Sequence of chain 1.A:
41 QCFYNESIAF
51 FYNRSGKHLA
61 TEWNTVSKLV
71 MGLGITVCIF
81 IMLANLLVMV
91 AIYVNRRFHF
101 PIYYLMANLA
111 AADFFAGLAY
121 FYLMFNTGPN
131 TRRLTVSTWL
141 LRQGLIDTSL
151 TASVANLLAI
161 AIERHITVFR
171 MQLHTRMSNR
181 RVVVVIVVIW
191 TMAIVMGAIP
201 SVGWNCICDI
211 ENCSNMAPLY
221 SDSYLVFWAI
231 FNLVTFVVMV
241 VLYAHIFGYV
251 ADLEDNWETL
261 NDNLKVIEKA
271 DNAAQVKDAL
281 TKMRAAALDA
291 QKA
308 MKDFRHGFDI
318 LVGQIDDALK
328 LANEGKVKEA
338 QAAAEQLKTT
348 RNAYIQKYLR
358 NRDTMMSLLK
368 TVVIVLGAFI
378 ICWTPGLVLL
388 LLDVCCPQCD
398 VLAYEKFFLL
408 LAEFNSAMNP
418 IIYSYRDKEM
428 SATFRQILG

A protein and the small-molecule ligand that binds it are described below.
Small molecule (SMILES): CCCCCCC=CCCCCCC(=O)OC[C@@H](O)CO

Binding-site contacts:
Ligand atom C20 contacts residue SER201 of chain 1.A at 3.9 Å.
Ligand atom O19 contacts residue LEU140 of chain 1.A at 4.1 Å.
Ligand atom O19 contacts residue GLY197 of chain 1.A at 3.1 Å (h-bond).
Ligand atom C18 contacts residue GLY197 of chain 1.A at 4.2 Å.
Ligand atom C20 contacts residue LEU141 of chain 1.A at 4.0 Å (hydrophobic).
Ligand atom O21 contacts residue LEU140 of chain 1.A at 4.4 Å.
Ligand atom O19 contacts residue ALA198 of chain 1.A at 4.2 Å.
Ligand atom C18 contacts residue SER201 of chain 1.A at 4.3 Å.
Ligand atom O19 contacts residue SER201 of chain 1.A at 3.5 Å.
Ligand atom C20 contacts residue LEU140 of chain 1.A at 4.0 Å (hydrophobic).
Ligand atom O19 contacts residue GLY144 of chain 1.A at 4.3 Å.
Ligand atom C14 contacts residue LEU145 of chain 1.A at 4.5 Å (hydrophobic).
Ligand atom C17 contacts residue GLY197 of chain 1.A at 4.3 Å.
Ligand atom C13 contacts residue LEU145 of chain 1.A at 4.0 Å (hydrophobic).
Ligand atom O15 contacts residue GLY144 of chain 1.A at 4.1 Å.
Ligand atom C14 contacts residue THR148 of chain 1.A at 4.3 Å.
Ligand atom C17 contacts residue LEU141 of chain 1.A at 4.2 Å (hydrophobic).
Ligand atom O21 contacts residue SER201 of chain 1.A at 2.7 Å (h-bond).
Ligand atom O15 contacts residue GLY197 of chain 1.A at 4.3 Å.
Ligand atom O15 contacts residue THR148 of chain 1.A at 3.0 Å (h-bond).